Sequence of chain 1.A:
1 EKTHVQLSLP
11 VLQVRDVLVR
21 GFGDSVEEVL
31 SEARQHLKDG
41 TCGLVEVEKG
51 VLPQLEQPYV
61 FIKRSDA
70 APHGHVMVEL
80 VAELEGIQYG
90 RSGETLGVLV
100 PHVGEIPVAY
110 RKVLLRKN

This small molecule binds to this protein.
Small molecule (SMILES): CNCc1ccc(-c2cccs2)cc1

Binding-site contacts:
Ligand atom C05 contacts residue LYS38 of chain 1.A at 3.9 Å.
Ligand atom C14 contacts residue LYS38 of chain 1.A at 3.6 Å.
Ligand atom C08 contacts residue VAL5 of chain 1.A at 4.2 Å (hydrophobic).
Ligand atom C01 contacts residue VAL5 of chain 1.A at 4.1 Å (hydrophobic).
Ligand atom C09 contacts residue VAL5 of chain 1.A at 4.1 Å (hydrophobic).
Ligand atom C07 contacts residue LYS38 of chain 1.A at 3.6 Å.
Ligand atom C09 contacts residue LEU37 of chain 1.A at 3.8 Å (hydrophobic).
Ligand atom C09 contacts residue LYS116 of chain 1.A at 4.0 Å.
Ligand atom C09 contacts residue ARG34 of chain 1.A at 4.2 Å.
Ligand atom C09 contacts residue LYS38 of chain 1.A at 4.1 Å.
Ligand atom C13 contacts residue LEU7 of chain 1.A at 4.0 Å (hydrophobic).
Ligand atom C13 contacts residue LEU37 of chain 1.A at 3.5 Å (hydrophobic).
Ligand atom C08 contacts residue ARG34 of chain 1.A at 4.4 Å.
Ligand atom C14 contacts residue LEU37 of chain 1.A at 3.7 Å (hydrophobic).
Ligand atom C14 contacts residue VAL5 of chain 1.A at 4.0 Å (hydrophobic).
Ligand atom S12 contacts residue ARG34 of chain 1.A at 4.3 Å.
Ligand atom C09 contacts residue LEU114 of chain 1.A at 3.3 Å (hydrophobic).
Ligand atom C07 contacts residue VAL5 of chain 1.A at 4.0 Å (hydrophobic).
Ligand atom C04 contacts residue VAL5 of chain 1.A at 4.2 Å (hydrophobic).
Ligand atom C13 contacts residue LYS38 of chain 1.A at 3.3 Å.
Ligand atom C08 contacts residue LYS38 of chain 1.A at 4.0 Å.
Ligand atom C07 contacts residue LYS116 of chain 1.A at 3.9 Å.
Ligand atom S12 contacts residue LYS116 of chain 1.A at 3.3 Å.
Ligand atom C10 contacts residue LEU37 of chain 1.A at 4.2 Å (hydrophobic).
Ligand atom C10 contacts residue LYS116 of chain 1.A at 3.9 Å.
Ligand atom C10 contacts residue ARG34 of chain 1.A at 3.9 Å.
Ligand atom C11 contacts residue ARG34 of chain 1.A at 3.9 Å.
Ligand atom C04 contacts residue LYS38 of chain 1.A at 4.0 Å.
Ligand atom C06 contacts residue LYS116 of chain 1.A at 3.9 Å.
Ligand atom C06 contacts residue LYS38 of chain 1.A at 3.5 Å.
Ligand atom C08 contacts residue LYS116 of chain 1.A at 3.5 Å.
Ligand atom C03 contacts residue LYS38 of chain 1.A at 4.2 Å.
Ligand atom C01 contacts residue LEU7 of chain 1.A at 4.2 Å (hydrophobic).
Ligand atom C10 contacts residue LEU114 of chain 1.A at 3.3 Å (hydrophobic).
Ligand atom S12 contacts residue LYS38 of chain 1.A at 4.1 Å.
Ligand atom C14 contacts residue LEU7 of chain 1.A at 3.6 Å (hydrophobic).
Ligand atom N02 contacts residue LEU7 of chain 1.A at 4.2 Å.
Ligand atom N02 contacts residue LYS38 of chain 1.A at 4.3 Å.
Ligand atom C11 contacts residue LYS116 of chain 1.A at 3.9 Å.
Ligand atom C13 contacts residue VAL5 of chain 1.A at 4.0 Å (hydrophobic).